Binding-site contacts:
Ligand atom O3S contacts residue LYS35 of chain 1.A at 3.5 Å.
Ligand atom O5S contacts residue GLU36 of chain 1.A at 4.1 Å.
Ligand atom N2 contacts residue LYS35 of chain 1.A at 3.5 Å (salt-bridge).
Ligand atom O2S contacts residue ARG13 of chain 1.A at 3.5 Å.
Ligand atom C5 contacts residue ARG38 of chain 1.A at 3.9 Å.
Ligand atom O2 contacts residue ARG38 of chain 1.A at 3.2 Å (salt-bridge).
Ligand atom O4S contacts residue ARG38 of chain 1.A at 3.2 Å (salt-bridge).
Ligand atom O2S contacts residue LYS35 of chain 1.A at 3.6 Å (salt-bridge).
Ligand atom O6A contacts residue ARG38 of chain 1.A at 3.0 Å (salt-bridge).
Ligand atom C2 contacts residue GLU36 of chain 1.A at 3.9 Å.
Ligand atom O5 contacts residue GLU36 of chain 1.A at 3.2 Å (salt-bridge).
Ligand atom C1 contacts residue ARG38 of chain 1.A at 4.2 Å.
Ligand atom C6 contacts residue ARG38 of chain 1.A at 4.2 Å.
Ligand atom O6 contacts residue GLU36 of chain 1.A at 4.1 Å.
Ligand atom O1S contacts residue ARG13 of chain 1.A at 4.0 Å.
Ligand atom C5 contacts residue GLU36 of chain 1.A at 4.3 Å.
Ligand atom S1 contacts residue LYS35 of chain 1.A at 3.8 Å.
Ligand atom O6 contacts residue ARG38 of chain 1.A at 4.0 Å.
Ligand atom O2S contacts residue LEU34 of chain 1.A at 3.8 Å.
Ligand atom O3S contacts residue LEU34 of chain 1.A at 4.4 Å.
Ligand atom C3 contacts residue LYS35 of chain 1.A at 4.2 Å.
Ligand atom O6S contacts residue ARG38 of chain 1.A at 2.7 Å (salt-bridge).
Ligand atom C3 contacts residue ARG38 of chain 1.A at 3.5 Å.
Ligand atom C4 contacts residue ARG38 of chain 1.A at 3.9 Å.
Ligand atom C6 contacts residue ARG38 of chain 1.A at 3.4 Å.
Ligand atom O3 contacts residue LYS35 of chain 1.A at 3.3 Å (salt-bridge).
Ligand atom O2S contacts residue ARG38 of chain 1.A at 3.7 Å.
Ligand atom O6A contacts residue SER37 of chain 1.A at 3.7 Å.
Ligand atom S contacts residue ARG38 of chain 1.A at 4.2 Å.
Ligand atom O3S contacts residue GLU36 of chain 1.A at 2.6 Å (salt-bridge).
Ligand atom C1 contacts residue GLU36 of chain 1.A at 3.6 Å.
Ligand atom O6A contacts residue GLU36 of chain 1.A at 4.0 Å.
Ligand atom S2 contacts residue ARG38 of chain 1.A at 3.7 Å.
Ligand atom S1 contacts residue ARG13 of chain 1.A at 4.4 Å.
Ligand atom O1S contacts residue GLU36 of chain 1.A at 3.7 Å.
Ligand atom C2 contacts residue LYS35 of chain 1.A at 4.3 Å.
Ligand atom O6B contacts residue ARG38 of chain 1.A at 3.5 Å.
Ligand atom O3 contacts residue ARG38 of chain 1.A at 4.1 Å.
Ligand atom C2 contacts residue ARG38 of chain 1.A at 3.9 Å.
Ligand atom S1 contacts residue GLU36 of chain 1.A at 4.0 Å.

The small molecule below binds the protein below.
Small molecule (SMILES): O=C(O)C1=C[C@H](O)[C@@H](OS(=O)(=O)O)[C@H](O[C@H]2[C@H](O)[C@@H](NS(=O)(=O)O)[C@@H](O)O[C@@H]2COS(=O)(=O)O)O1

Sequence of chain 1.A:
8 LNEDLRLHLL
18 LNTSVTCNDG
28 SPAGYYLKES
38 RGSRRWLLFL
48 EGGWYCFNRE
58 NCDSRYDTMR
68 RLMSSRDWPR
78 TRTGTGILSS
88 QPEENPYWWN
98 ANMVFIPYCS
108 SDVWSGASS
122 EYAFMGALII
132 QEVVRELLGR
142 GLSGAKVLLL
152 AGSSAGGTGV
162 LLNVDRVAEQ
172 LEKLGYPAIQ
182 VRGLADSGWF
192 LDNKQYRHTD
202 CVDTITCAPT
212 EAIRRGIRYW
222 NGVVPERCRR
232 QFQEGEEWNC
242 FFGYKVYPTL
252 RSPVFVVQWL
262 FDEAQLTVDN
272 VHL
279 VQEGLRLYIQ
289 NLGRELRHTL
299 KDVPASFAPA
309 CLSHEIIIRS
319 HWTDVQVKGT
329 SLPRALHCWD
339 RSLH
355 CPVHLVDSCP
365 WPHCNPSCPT